Binding-site contacts:
Ligand atom CAL contacts residue THR677 of chain 1.B at 3.3 Å.
Ligand atom CAK contacts residue MET699 of chain 1.B at 3.8 Å (hydrophobic).
Ligand atom CAT contacts residue THR471 of chain 1.B at 3.1 Å.
Ligand atom CAN contacts residue GLU393 of chain 1.B at 3.3 Å.
Ligand atom NAY contacts residue TYR441 of chain 1.B at 3.4 Å.
Ligand atom OAA contacts residue LEU470 of chain 1.B at 3.5 Å.
Ligand atom NAP contacts residue THR471 of chain 1.B at 3.3 Å (h-bond).
Ligand atom OAE contacts residue SER645 of chain 1.B at 3.7 Å.
Ligand atom FAG contacts residue TYR396 of chain 1.B at 3.5 Å.
Ligand atom OAQ contacts residue THR677 of chain 1.B at 2.7 Å (h-bond).
Ligand atom CAJ contacts residue PRO469 of chain 1.B at 3.5 Å (hydrophobic).
Ligand atom OAA contacts residue ARG476 of chain 1.B at 2.7 Å (salt-bridge).
Ligand atom CAK contacts residue THR677 of chain 1.B at 3.7 Å.
Ligand atom CAJ contacts residue TYR723 of chain 1.B at 3.5 Å (hydrophobic).
Ligand atom NAP contacts residue PRO469 of chain 1.B at 2.6 Å (h-bond).
Ligand atom CAJ contacts residue TYR441 of chain 1.B at 3.4 Å (hydrophobic).
Ligand atom CAI contacts residue TYR441 of chain 1.B at 3.6 Å (hydrophobic).
Ligand atom CAT contacts residue PRO469 of chain 1.B at 3.6 Å (hydrophobic).
Ligand atom OAB contacts residue ARG476 of chain 1.B at 2.9 Å (salt-bridge).
Ligand atom CAU contacts residue TYR441 of chain 1.B at 3.6 Å (hydrophobic).
Ligand atom CAS contacts residue TYR441 of chain 1.B at 3.4 Å (hydrophobic).
Ligand atom CAV contacts residue TYR441 of chain 1.B at 3.4 Å (hydrophobic).
Ligand atom FAF contacts residue TYR723 of chain 1.B at 3.1 Å.
Ligand atom FAH contacts residue GLU393 of chain 1.B at 3.3 Å.
Ligand atom OAC contacts residue SER645 of chain 1.B at 2.9 Å (h-bond).
Ligand atom CAW contacts residue TYR441 of chain 1.B at 3.4 Å (hydrophobic).
Ligand atom CAT contacts residue TYR441 of chain 1.B at 3.6 Å (hydrophobic).
Ligand atom FAG contacts residue PRO469 of chain 1.B at 3.4 Å.
Ligand atom FAF contacts residue THR698 of chain 1.B at 3.1 Å.
Ligand atom CAV contacts residue PRO469 of chain 1.B at 3.5 Å (hydrophobic).
Ligand atom NAP contacts residue TYR441 of chain 1.B at 3.5 Å.
Ligand atom OAA contacts residue PRO469 of chain 1.B at 3.8 Å.
Ligand atom CAR contacts residue TYR441 of chain 1.B at 3.7 Å (hydrophobic).
Ligand atom OAD contacts residue SER645 of chain 1.B at 3.5 Å (h-bond).
Ligand atom OAB contacts residue TYR441 of chain 1.B at 3.7 Å.
Ligand atom FAG contacts residue TYR723 of chain 1.B at 3.6 Å.
Ligand atom CAZ contacts residue TYR723 of chain 1.B at 3.7 Å (hydrophobic).
Ligand atom OAD contacts residue GLY644 of chain 1.B at 3.6 Å.
Ligand atom OAA contacts residue THR471 of chain 1.B at 2.7 Å (h-bond).
Ligand atom CAL contacts residue GLU393 of chain 1.B at 3.6 Å.

The small molecule below binds the protein below.
Small molecule (SMILES): O=c1[nH]c2cc(C(F)(F)F)c(N3CCOCC3)cc2n(CP(=O)(O)O)c1=O

Sequence of chain 1.B:
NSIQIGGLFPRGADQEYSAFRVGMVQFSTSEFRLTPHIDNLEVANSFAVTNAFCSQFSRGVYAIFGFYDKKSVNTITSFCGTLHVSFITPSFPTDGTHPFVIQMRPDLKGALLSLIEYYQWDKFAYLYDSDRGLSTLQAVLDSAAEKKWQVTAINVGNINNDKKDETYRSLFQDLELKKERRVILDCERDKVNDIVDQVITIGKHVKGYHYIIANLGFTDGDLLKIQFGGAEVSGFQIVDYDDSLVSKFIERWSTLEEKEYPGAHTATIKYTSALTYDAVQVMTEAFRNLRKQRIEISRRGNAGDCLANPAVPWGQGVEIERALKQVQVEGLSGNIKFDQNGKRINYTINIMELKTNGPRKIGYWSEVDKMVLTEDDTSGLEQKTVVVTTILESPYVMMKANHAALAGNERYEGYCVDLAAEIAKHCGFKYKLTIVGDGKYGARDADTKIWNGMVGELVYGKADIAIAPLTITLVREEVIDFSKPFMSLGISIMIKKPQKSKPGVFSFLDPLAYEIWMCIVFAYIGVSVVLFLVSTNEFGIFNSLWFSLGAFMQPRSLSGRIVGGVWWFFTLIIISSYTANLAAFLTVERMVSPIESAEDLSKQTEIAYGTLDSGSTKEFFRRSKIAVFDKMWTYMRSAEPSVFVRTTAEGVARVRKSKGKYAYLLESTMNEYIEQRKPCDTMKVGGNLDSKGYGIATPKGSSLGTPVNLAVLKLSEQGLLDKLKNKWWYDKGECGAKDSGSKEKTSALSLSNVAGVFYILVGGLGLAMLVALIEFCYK